Sequence of chain 1.C:
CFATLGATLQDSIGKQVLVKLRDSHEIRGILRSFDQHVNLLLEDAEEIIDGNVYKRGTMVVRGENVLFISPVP

Sequence of chain 2.E:
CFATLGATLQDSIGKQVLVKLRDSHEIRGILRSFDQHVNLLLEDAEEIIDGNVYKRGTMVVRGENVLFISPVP

This protein binds this small molecule.
Small molecule (SMILES): O=c1ccn([C@@H]2O[C@H](CO)[C@@H](O)[C@H]2O)c(=O)[nH]1

Binding-site contacts:
Ligand atom C3' contacts residue GLN43 of chain 1.C at 4.1 Å.
Ligand atom O2 contacts residue GLN43 of chain 1.C at 3.9 Å.
Ligand atom N3 contacts residue VAL45 of chain 1.C at 4.3 Å.
Ligand atom O4 contacts residue VAL67 of chain 1.D at 4.2 Å.
Ligand atom C4' contacts residue GLY13 of chain 1.C at 3.6 Å.
Ligand atom O2 contacts residue GLN43 of chain 2.E at 3.8 Å.
Ligand atom C2' contacts residue ASP42 of chain 1.C at 4.2 Å.
Ligand atom C6 contacts residue LEU12 of chain 1.C at 4.0 Å (hydrophobic).
Ligand atom O4 contacts residue ASN46 of chain 1.D at 2.8 Å (h-bond).
Ligand atom C5 contacts residue LEU12 of chain 1.C at 4.2 Å (hydrophobic).
Ligand atom O4' contacts residue GLY13 of chain 1.C at 2.9 Å.
Ligand atom C6 contacts residue VAL45 of chain 1.C at 4.2 Å (hydrophobic).
Ligand atom O5' contacts residue GLN43 of chain 2.E at 3.1 Å.
Ligand atom C4 contacts residue LEU12 of chain 1.C at 4.0 Å (hydrophobic).
Ligand atom C4 contacts residue VAL67 of chain 1.D at 4.2 Å (hydrophobic).
Ligand atom O4 contacts residue LEU12 of chain 1.C at 4.1 Å.
Ligand atom O2' contacts residue PHE41 of chain 1.C at 3.7 Å.
Ligand atom C4' contacts residue URI1 of chain 2.R at 3.4 Å.
Ligand atom O4 contacts residue VAL68 of chain 1.D at 4.2 Å.
Ligand atom C3' contacts residue URI1 of chain 2.R at 3.5 Å.
Ligand atom C2 contacts residue GLN43 of chain 1.C at 4.1 Å.
Ligand atom C6 contacts residue LEU16 of chain 1.C at 3.5 Å (hydrophobic).
Ligand atom C5 contacts residue LEU16 of chain 1.C at 4.1 Å (hydrophobic).
Ligand atom O5' contacts residue URI1 of chain 2.R at 2.8 Å (h-bond).
Ligand atom C5 contacts residue VAL45 of chain 1.C at 3.7 Å (hydrophobic).
Ligand atom O4 contacts residue VAL45 of chain 1.C at 4.0 Å.
Ligand atom O3' contacts residue URI1 of chain 2.R at 2.4 Å (h-bond).
Ligand atom C4 contacts residue VAL45 of chain 1.C at 3.8 Å (hydrophobic).
Ligand atom C5' contacts residue GLN43 of chain 2.E at 4.2 Å.
Ligand atom O3' contacts residue GLN43 of chain 1.C at 4.1 Å.
Ligand atom O4' contacts residue LEU12 of chain 1.C at 3.9 Å.
Ligand atom O2' contacts residue GLN43 of chain 1.C at 3.2 Å.
Ligand atom N3 contacts residue ASN46 of chain 1.D at 3.3 Å (h-bond).
Ligand atom O2' contacts residue ASP42 of chain 1.C at 3.2 Å (salt-bridge).
Ligand atom C5 contacts residue VAL67 of chain 1.D at 3.5 Å (hydrophobic).
Ligand atom O4 contacts residue ARG69 of chain 1.D at 3.9 Å.
Ligand atom C5' contacts residue URI1 of chain 2.R at 3.6 Å.
Ligand atom C1' contacts residue GLY13 of chain 1.C at 3.5 Å.
Ligand atom C4 contacts residue ASN46 of chain 1.D at 3.6 Å.
Ligand atom C2' contacts residue GLN43 of chain 1.C at 3.5 Å.

Sequence of chain 1.D:
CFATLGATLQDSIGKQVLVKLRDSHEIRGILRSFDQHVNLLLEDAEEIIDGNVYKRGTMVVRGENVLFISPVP